Binding-site contacts:
Ligand atom O5 contacts residue PHE1090 of chain 1.C at 4.1 Å.
Ligand atom C8 contacts residue THR1087 of chain 1.C at 4.4 Å.
Ligand atom O7 contacts residue HIS1088 of chain 1.C at 4.3 Å.
Ligand atom O5 contacts residue HIS1088 of chain 1.C at 3.9 Å.
Ligand atom O7 contacts residue ASN1085 of chain 1.C at 3.8 Å.
Ligand atom C8 contacts residue ASN1085 of chain 1.C at 3.9 Å.
Ligand atom C3 contacts residue THR1087 of chain 1.C at 4.5 Å.
Ligand atom O7 contacts residue THR1087 of chain 1.C at 2.5 Å (h-bond).
Ligand atom C3 contacts residue ASN1085 of chain 1.C at 3.8 Å.
Ligand atom C4 contacts residue HIS1088 of chain 1.C at 4.4 Å.
Ligand atom C5 contacts residue ASN1085 of chain 1.C at 3.7 Å.
Ligand atom C1 contacts residue THR1087 of chain 1.C at 4.0 Å.
Ligand atom C7 contacts residue ASN1085 of chain 1.C at 3.5 Å.
Ligand atom O5 contacts residue ASN1085 of chain 1.C at 2.4 Å (h-bond).
Ligand atom C6 contacts residue HIS1088 of chain 1.C at 4.0 Å.
Ligand atom C1 contacts residue HIS1088 of chain 1.C at 4.0 Å.
Ligand atom C1 contacts residue ASN1085 of chain 1.C at 1.4 Å.
Ligand atom O4 contacts residue HIS1088 of chain 1.C at 4.3 Å.
Ligand atom C5 contacts residue HIS1088 of chain 1.C at 3.4 Å.
Ligand atom C6 contacts residue PHE1090 of chain 1.C at 4.0 Å (hydrophobic).
Ligand atom O6 contacts residue PHE1090 of chain 1.C at 3.9 Å.
Ligand atom C7 contacts residue THR1087 of chain 1.C at 3.7 Å.
Ligand atom C2 contacts residue ASN1085 of chain 1.C at 2.4 Å.
Ligand atom C4 contacts residue ASN1085 of chain 1.C at 4.2 Å.
Ligand atom N2 contacts residue ASN1085 of chain 1.C at 2.9 Å (h-bond).

Sequence of chain 1.C:
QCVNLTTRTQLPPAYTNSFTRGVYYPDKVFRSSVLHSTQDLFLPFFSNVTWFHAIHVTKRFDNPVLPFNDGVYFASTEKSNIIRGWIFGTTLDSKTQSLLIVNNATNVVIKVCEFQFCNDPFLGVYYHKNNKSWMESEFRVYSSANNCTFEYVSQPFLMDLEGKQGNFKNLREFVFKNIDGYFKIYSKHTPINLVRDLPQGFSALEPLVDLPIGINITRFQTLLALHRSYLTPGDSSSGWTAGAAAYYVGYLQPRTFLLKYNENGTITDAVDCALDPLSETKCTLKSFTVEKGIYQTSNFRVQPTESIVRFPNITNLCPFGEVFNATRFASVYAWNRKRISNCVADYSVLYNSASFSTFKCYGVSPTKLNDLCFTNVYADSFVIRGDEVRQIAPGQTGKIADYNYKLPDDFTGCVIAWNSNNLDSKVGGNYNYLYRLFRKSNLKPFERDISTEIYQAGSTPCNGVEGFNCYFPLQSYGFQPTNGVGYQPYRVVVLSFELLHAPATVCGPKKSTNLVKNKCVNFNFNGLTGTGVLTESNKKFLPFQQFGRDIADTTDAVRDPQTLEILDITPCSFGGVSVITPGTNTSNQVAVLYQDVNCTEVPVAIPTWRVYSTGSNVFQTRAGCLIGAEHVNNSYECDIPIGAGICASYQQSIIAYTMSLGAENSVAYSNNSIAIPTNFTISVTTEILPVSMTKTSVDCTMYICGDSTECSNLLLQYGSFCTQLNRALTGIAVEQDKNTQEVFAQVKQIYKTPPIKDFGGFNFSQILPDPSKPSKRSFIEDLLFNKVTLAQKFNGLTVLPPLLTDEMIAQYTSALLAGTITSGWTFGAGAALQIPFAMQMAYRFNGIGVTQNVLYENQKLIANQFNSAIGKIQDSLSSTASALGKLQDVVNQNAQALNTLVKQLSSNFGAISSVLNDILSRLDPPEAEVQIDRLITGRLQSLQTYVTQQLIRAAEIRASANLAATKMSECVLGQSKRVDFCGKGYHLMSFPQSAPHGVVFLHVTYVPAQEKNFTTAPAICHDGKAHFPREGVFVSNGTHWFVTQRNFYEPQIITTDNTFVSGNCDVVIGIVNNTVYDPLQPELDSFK

This small molecule binds to this protein.
Small molecule (SMILES): CC(=O)N[C@@H]1[C@@H](O)[C@H](O)[C@@H](CO)O[C@H]1O